The small molecule below binds the protein below.
Small molecule (SMILES): CCCc1csc2c1-c1nc(SCC(=O)C(C)(C)C)ncc1CC2

Binding-site contacts:
Ligand atom C16 contacts residue MET137 of chain 1.D at 3.9 Å (hydrophobic).
Ligand atom C20 contacts residue THR102 of chain 1.D at 3.7 Å.
Ligand atom N12 contacts residue PRO132 of chain 1.D at 4.1 Å.
Ligand atom N22 contacts residue TYR120 of chain 1.D at 3.6 Å.
Ligand atom C19 contacts residue SER131 of chain 1.D at 4.0 Å.
Ligand atom C19 contacts residue SER98 of chain 1.D at 3.3 Å.
Ligand atom S14 contacts residue TYR120 of chain 1.D at 3.6 Å.
Ligand atom C01 contacts residue LEU140 of chain 1.D at 3.6 Å (hydrophobic).
Ligand atom C20 contacts residue ASN133 of chain 1.D at 4.1 Å.
Ligand atom C03 contacts residue TYR120 of chain 1.D at 3.9 Å (hydrophobic).
Ligand atom S06 contacts residue THR117 of chain 1.D at 3.8 Å.
Ligand atom C16 contacts residue PRO132 of chain 1.D at 4.2 Å (hydrophobic).
Ligand atom O17 contacts residue MET137 of chain 1.D at 3.7 Å.
Ligand atom C03 contacts residue MET137 of chain 1.D at 3.8 Å (hydrophobic).
Ligand atom C23 contacts residue TYR120 of chain 1.D at 4.1 Å (hydrophobic).
Ligand atom N12 contacts residue TYR120 of chain 1.D at 3.7 Å.
Ligand atom C20 contacts residue PHE136 of chain 1.D at 3.7 Å (hydrophobic).
Ligand atom C02 contacts residue MET137 of chain 1.D at 3.8 Å (hydrophobic).
Ligand atom C05 contacts residue THR117 of chain 1.D at 3.8 Å.
Ligand atom C01 contacts residue MET137 of chain 1.D at 3.7 Å (hydrophobic).
Ligand atom C04 contacts residue MET137 of chain 1.D at 3.7 Å (hydrophobic).
Ligand atom S14 contacts residue PRO132 of chain 1.D at 3.9 Å.
Ligand atom O17 contacts residue SER131 of chain 1.D at 3.6 Å (h-bond).
Ligand atom C21 contacts residue THR102 of chain 1.D at 4.2 Å.
Ligand atom C16 contacts residue ASN133 of chain 1.D at 4.2 Å.
Ligand atom C16 contacts residue SER131 of chain 1.D at 4.2 Å.
Ligand atom C21 contacts residue ILE105 of chain 1.D at 3.7 Å (hydrophobic).
Ligand atom O17 contacts residue ASN133 of chain 1.D at 2.9 Å (h-bond).
Ligand atom C20 contacts residue MET137 of chain 1.D at 3.6 Å (hydrophobic).
Ligand atom C20 contacts residue LEU140 of chain 1.D at 4.2 Å (hydrophobic).
Ligand atom C18 contacts residue THR102 of chain 1.D at 4.0 Å.
Ligand atom C19 contacts residue THR102 of chain 1.D at 3.4 Å.
Ligand atom C24 contacts residue MET137 of chain 1.D at 4.0 Å (hydrophobic).
Ligand atom C13 contacts residue TYR120 of chain 1.D at 3.5 Å (hydrophobic).
Ligand atom C15 contacts residue TYR120 of chain 1.D at 3.9 Å (hydrophobic).
Ligand atom C02 contacts residue MET116 of chain 1.D at 3.8 Å (hydrophobic).
Ligand atom C11 contacts residue TYR120 of chain 1.D at 4.2 Å (hydrophobic).
Ligand atom O17 contacts residue PRO132 of chain 1.D at 3.1 Å.
Ligand atom C01 contacts residue MET116 of chain 1.D at 4.2 Å (hydrophobic).
Ligand atom S14 contacts residue ILE130 of chain 1.D at 4.2 Å.

Sequence of chain 1.D:
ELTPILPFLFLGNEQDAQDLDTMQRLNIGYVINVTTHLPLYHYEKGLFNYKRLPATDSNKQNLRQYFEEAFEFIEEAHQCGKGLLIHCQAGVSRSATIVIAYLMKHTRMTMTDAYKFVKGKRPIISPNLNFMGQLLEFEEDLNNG